Binding-site contacts:
Ligand atom C1' contacts residue GLN54 of chain 1.A at 3.3 Å.
Ligand atom C3' contacts residue LYS314 of chain 1.A at 3.5 Å.
Ligand atom O4' contacts residue ARG320 of chain 1.A at 3.6 Å.
Ligand atom O2 contacts residue MET65 of chain 1.A at 3.5 Å.
Ligand atom C6 contacts residue GLN48 of chain 1.A at 4.0 Å.
Ligand atom O4' contacts residue THR61 of chain 1.A at 4.0 Å.
Ligand atom O3' contacts residue GLN54 of chain 1.A at 3.9 Å.
Ligand atom C5 contacts residue GLN48 of chain 1.A at 4.0 Å.
Ligand atom O2 contacts residue GLN54 of chain 1.A at 2.9 Å (h-bond).
Ligand atom C2' contacts residue GLN315 of chain 1.A at 3.8 Å.
Ligand atom C3' contacts residue PHE316 of chain 1.A at 4.1 Å (hydrophobic).
Ligand atom C4' contacts residue THR61 of chain 1.A at 3.8 Å.
Ligand atom C2' contacts residue GLN54 of chain 1.A at 3.5 Å.
Ligand atom OP1 contacts residue SER317 of chain 1.A at 2.8 Å (h-bond).
Ligand atom C5' contacts residue MET65 of chain 1.A at 3.7 Å (hydrophobic).
Ligand atom C3' contacts residue GLN315 of chain 1.A at 3.5 Å.
Ligand atom O3' contacts residue ASN55 of chain 1.A at 4.0 Å.
Ligand atom N4 contacts residue ARG47 of chain 1.A at 3.5 Å (salt-bridge).
Ligand atom N1 contacts residue GLN54 of chain 1.A at 3.9 Å.
Ligand atom C7 contacts residue GLN48 of chain 1.A at 3.9 Å.
Ligand atom C5' contacts residue ARG320 of chain 1.A at 4.0 Å.
Ligand atom O5' contacts residue PHE316 of chain 1.A at 3.9 Å.
Ligand atom C5' contacts residue PHE316 of chain 1.A at 3.6 Å (hydrophobic).
Ligand atom P contacts residue SER317 of chain 1.A at 3.6 Å.
Ligand atom C4' contacts residue ARG320 of chain 1.A at 3.5 Å.
Ligand atom C2 contacts residue GLN54 of chain 1.A at 3.7 Å.
Ligand atom C3' contacts residue THR61 of chain 1.A at 3.9 Å.
Ligand atom O3' contacts residue THR61 of chain 1.A at 2.9 Å (h-bond).
Ligand atom OP1 contacts residue PHE316 of chain 1.A at 3.5 Å.
Ligand atom N3 contacts residue LEU53 of chain 1.A at 4.0 Å.
Ligand atom N4 contacts residue GLN48 of chain 1.A at 3.1 Å (h-bond).
Ligand atom C5 contacts residue GLN48 of chain 1.A at 3.4 Å.
Ligand atom C4 contacts residue GLN48 of chain 1.A at 3.7 Å.
Ligand atom OP2 contacts residue SER317 of chain 1.A at 3.6 Å.
Ligand atom C2 contacts residue LEU53 of chain 1.A at 3.7 Å (hydrophobic).
Ligand atom O3' contacts residue LYS314 of chain 1.A at 2.7 Å (salt-bridge).
Ligand atom O4' contacts residue LEU53 of chain 1.A at 3.6 Å.
Ligand atom O3' contacts residue PHE316 of chain 1.A at 3.9 Å.
Ligand atom O5' contacts residue GLN315 of chain 1.A at 3.9 Å.
Ligand atom O2 contacts residue LEU53 of chain 1.A at 3.3 Å.

Sequence of chain 1.A:
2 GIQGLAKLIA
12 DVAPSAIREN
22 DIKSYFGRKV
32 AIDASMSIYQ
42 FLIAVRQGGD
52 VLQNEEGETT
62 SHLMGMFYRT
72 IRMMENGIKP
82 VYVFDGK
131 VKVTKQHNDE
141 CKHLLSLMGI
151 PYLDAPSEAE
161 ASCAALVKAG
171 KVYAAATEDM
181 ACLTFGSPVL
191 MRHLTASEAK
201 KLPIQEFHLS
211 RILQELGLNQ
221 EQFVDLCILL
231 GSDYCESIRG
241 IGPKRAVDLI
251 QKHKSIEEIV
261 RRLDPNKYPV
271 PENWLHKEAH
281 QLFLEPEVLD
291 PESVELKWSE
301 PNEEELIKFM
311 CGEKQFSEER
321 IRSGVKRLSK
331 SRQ

The protein below binds the small molecule below.
Small molecule (SMILES): Cc1cn([C@H]2C[C@H](O[P](=O)(O)OC[C@H]3O[C@@H](n4ccc(N)nc4=O)C[C@@H]3O[P](=O)(O)OC[C@H]3O[C@@H](n4ccc(N)nc4=O)C[C@@H]3O)[C@@H](CO[P](=O)(O)O[C@H]3C[C@H](n4cnc5c(=O)nc(N)[nH]c54)O[C@@H]3CO[P](=O)(O)O[C@H]3C[C@H](n4ccc(N)nc4=O)O[C@@H]3CO[P](=O)(O)O[C@H]3C[C@H](n4ccc(N)nc4=O)O[C@@H]3CO[P](=O)(O)O[C@H]3C[C@H](n4ccc(N)nc4=O)O[C@@H]3CO[P](=O)(O)O[C@H]3C[C@H](n4cnc5c(=O)nc(N)[nH]c54)O[C@@H]3C)O2)c(=O)[nH]c1=O